A protein and the small-molecule ligand that binds it are described below.
Small molecule (SMILES): Nc1nc2c(ncn2[C@@H]2O[C@H](CO[P](=O)(O)C[P](=O)(O)OP(=O)(O)O)[C@@H](O)[C@H]2O)c(=O)[nH]1

Binding-site contacts:
Ligand atom PG contacts residue LYS287 of chain 1.B at 3.7 Å.
Ligand atom O3' contacts residue GLY113 of chain 1.B at 3.3 Å (h-bond).
Ligand atom O2A contacts residue MG1 of chain 1.F at 3.8 Å.
Ligand atom O2' contacts residue PRO261 of chain 1.B at 3.4 Å.
Ligand atom O3B contacts residue SER301 of chain 1.B at 3.3 Å (h-bond).
Ligand atom PB contacts residue SER114 of chain 1.B at 3.6 Å.
Ligand atom N1 contacts residue ASP348 of chain 1.B at 3.2 Å (salt-bridge).
Ligand atom O4' contacts residue GLN112 of chain 1.B at 3.5 Å (h-bond).
Ligand atom O6 contacts residue LEU352 of chain 1.B at 3.3 Å.
Ligand atom O2G contacts residue ASP131 of chain 1.B at 2.9 Å (salt-bridge).
Ligand atom O1B contacts residue SER114 of chain 1.B at 3.7 Å.
Ligand atom N2 contacts residue ASP348 of chain 1.B at 2.4 Å (salt-bridge).
Ligand atom O2A contacts residue ASP133 of chain 1.B at 3.1 Å (salt-bridge).
Ligand atom PA contacts residue MG1 of chain 1.G at 3.6 Å.
Ligand atom C5' contacts residue ASP133 of chain 1.B at 3.6 Å.
Ligand atom O2A contacts residue ASP131 of chain 1.B at 3.0 Å (salt-bridge).
Ligand atom O1B contacts residue TYR117 of chain 1.B at 3.1 Å (h-bond).
Ligand atom O3B contacts residue MG1 of chain 1.G at 3.9 Å.
Ligand atom O2G contacts residue SER114 of chain 1.B at 3.0 Å (h-bond).
Ligand atom PG contacts residue SER301 of chain 1.B at 3.8 Å.
Ligand atom O2B contacts residue MG1 of chain 1.G at 2.2 Å.
Ligand atom O3G contacts residue LYS287 of chain 1.B at 2.5 Å (salt-bridge).
Ligand atom N2 contacts residue ASP345 of chain 1.B at 3.8 Å.
Ligand atom PB contacts residue TYR117 of chain 1.B at 3.9 Å.
Ligand atom C5' contacts residue GLY113 of chain 1.B at 3.7 Å.
Ligand atom O2G contacts residue MG1 of chain 1.G at 2.4 Å.
Ligand atom PB contacts residue MG1 of chain 1.G at 3.5 Å.
Ligand atom C2 contacts residue ASP348 of chain 1.B at 3.4 Å.
Ligand atom O2B contacts residue GLY113 of chain 1.B at 3.3 Å.
Ligand atom O1G contacts residue SER301 of chain 1.B at 3.2 Å (h-bond).
Ligand atom PG contacts residue SER114 of chain 1.B at 3.1 Å.
Ligand atom O2A contacts residue MG1 of chain 1.G at 2.2 Å.
Ligand atom C3' contacts residue TYR117 of chain 1.B at 3.9 Å (hydrophobic).
Ligand atom O2B contacts residue SER114 of chain 1.B at 2.7 Å (h-bond).
Ligand atom O3' contacts residue TYR117 of chain 1.B at 3.2 Å (h-bond).
Ligand atom O3G contacts residue SER114 of chain 1.B at 2.3 Å (h-bond).
Ligand atom O3B contacts residue SER114 of chain 1.B at 3.7 Å.
Ligand atom PG contacts residue MG1 of chain 1.G at 3.6 Å.
Ligand atom N2 contacts residue SER343 of chain 1.B at 3.8 Å.
Ligand atom C4' contacts residue GLN112 of chain 1.B at 3.5 Å.

Sequence of chain 1.B:
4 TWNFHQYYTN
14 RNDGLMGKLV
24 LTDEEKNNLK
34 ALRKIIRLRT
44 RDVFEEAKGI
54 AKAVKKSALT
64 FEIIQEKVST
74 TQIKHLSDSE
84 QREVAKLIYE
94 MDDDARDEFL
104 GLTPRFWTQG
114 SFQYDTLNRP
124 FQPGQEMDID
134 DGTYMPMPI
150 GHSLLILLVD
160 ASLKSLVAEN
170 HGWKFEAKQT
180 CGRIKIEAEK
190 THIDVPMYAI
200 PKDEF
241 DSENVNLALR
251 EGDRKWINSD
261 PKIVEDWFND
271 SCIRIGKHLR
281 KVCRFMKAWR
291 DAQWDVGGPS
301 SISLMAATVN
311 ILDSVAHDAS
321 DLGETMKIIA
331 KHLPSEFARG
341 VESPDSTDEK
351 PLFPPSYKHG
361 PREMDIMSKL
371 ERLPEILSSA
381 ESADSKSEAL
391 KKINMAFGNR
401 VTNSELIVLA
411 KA